A small-molecule ligand and the protein it binds are described below.
Small molecule (SMILES): O=C(O)C(=O)CO

Binding-site contacts:
Ligand atom O2 contacts residue MG1 of chain 3.F at 4.0 Å.
Ligand atom O4 contacts residue ARG70 of chain 3.B at 3.1 Å (salt-bridge).
Ligand atom C2 contacts residue ARG70 of chain 3.B at 3.5 Å.
Ligand atom C1 contacts residue GLU146 of chain 3.B at 3.6 Å.
Ligand atom O3 contacts residue MET144 of chain 3.B at 3.4 Å.
Ligand atom C2 contacts residue GLU146 of chain 3.B at 3.6 Å.
Ligand atom C3 contacts residue PRO170 of chain 3.B at 4.3 Å (hydrophobic).
Ligand atom O1 contacts residue PRO170 of chain 3.B at 4.4 Å.
Ligand atom O1 contacts residue MG1 of chain 3.F at 2.1 Å.
Ligand atom O3 contacts residue ASP172 of chain 3.B at 4.0 Å.
Ligand atom O3 contacts residue GLY169 of chain 3.B at 4.2 Å.
Ligand atom C3 contacts residue MG1 of chain 3.F at 4.1 Å.
Ligand atom O2 contacts residue GLY169 of chain 3.B at 3.3 Å.
Ligand atom O3 contacts residue GLN44 of chain 3.B at 4.4 Å.
Ligand atom O1 contacts residue ASP172 of chain 3.B at 2.9 Å (salt-bridge).
Ligand atom C3 contacts residue MET144 of chain 3.B at 3.7 Å (hydrophobic).
Ligand atom O3 contacts residue ARG70 of chain 3.B at 2.6 Å (salt-bridge).
Ligand atom O3 contacts residue GLU146 of chain 3.B at 3.1 Å (salt-bridge).
Ligand atom C3 contacts residue TRP211 of chain 3.B at 3.5 Å (hydrophobic).
Ligand atom O4 contacts residue TRP19 of chain 3.B at 3.4 Å.
Ligand atom C1 contacts residue ASP172 of chain 3.B at 3.7 Å.
Ligand atom O2 contacts residue TRP211 of chain 3.B at 4.3 Å.
Ligand atom C1 contacts residue PRO170 of chain 3.B at 3.9 Å (hydrophobic).
Ligand atom O1 contacts residue THR171 of chain 3.B at 3.3 Å (h-bond).
Ligand atom C1 contacts residue THR171 of chain 3.B at 3.2 Å.
Ligand atom C3 contacts residue GLY169 of chain 3.B at 3.7 Å.
Ligand atom C2 contacts residue GLY169 of chain 3.B at 3.6 Å.
Ligand atom O2 contacts residue ASP172 of chain 3.B at 3.7 Å.
Ligand atom C1 contacts residue MG1 of chain 3.F at 2.8 Å.
Ligand atom C3 contacts residue ARG70 of chain 3.B at 3.7 Å.
Ligand atom O2 contacts residue THR171 of chain 3.B at 2.7 Å (h-bond).
Ligand atom C1 contacts residue GLY169 of chain 3.B at 3.4 Å.
Ligand atom O2 contacts residue PRO170 of chain 3.B at 3.3 Å (h-bond).
Ligand atom C2 contacts residue MG1 of chain 3.F at 2.7 Å.
Ligand atom O3 contacts residue MG1 of chain 3.F at 2.0 Å.
Ligand atom C2 contacts residue MET144 of chain 3.B at 3.7 Å (hydrophobic).
Ligand atom O4 contacts residue MET144 of chain 3.B at 4.2 Å.
Ligand atom O4 contacts residue TRP211 of chain 3.B at 3.1 Å.
Ligand atom O1 contacts residue GLU146 of chain 3.B at 3.0 Å (salt-bridge).
Ligand atom O1 contacts residue GLY169 of chain 3.B at 3.7 Å.

Sequence of chain 3.B:
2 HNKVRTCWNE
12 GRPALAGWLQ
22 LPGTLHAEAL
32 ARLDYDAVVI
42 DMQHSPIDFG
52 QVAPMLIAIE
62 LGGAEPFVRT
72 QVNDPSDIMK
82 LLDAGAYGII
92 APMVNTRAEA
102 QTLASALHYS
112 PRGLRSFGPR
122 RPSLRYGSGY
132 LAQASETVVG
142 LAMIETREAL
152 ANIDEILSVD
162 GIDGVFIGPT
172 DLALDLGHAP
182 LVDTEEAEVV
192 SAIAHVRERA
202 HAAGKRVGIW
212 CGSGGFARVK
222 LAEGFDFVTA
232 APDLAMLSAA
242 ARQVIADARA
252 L